Binding-site contacts:
Ligand atom C1 contacts residue THR76 of chain 1.A at 3.7 Å.
Ligand atom O5 contacts residue ASN74 of chain 1.A at 2.4 Å (h-bond).
Ligand atom O5 contacts residue MET106 of chain 1.A at 3.4 Å.
Ligand atom O6 contacts residue VAL139 of chain 1.A at 4.0 Å.
Ligand atom C6 contacts residue MET106 of chain 1.A at 4.4 Å (hydrophobic).
Ligand atom C2 contacts residue THR76 of chain 1.A at 4.5 Å.
Ligand atom C4 contacts residue ASN74 of chain 1.A at 4.3 Å.
Ligand atom C3 contacts residue ASN74 of chain 1.A at 3.7 Å.
Ligand atom C5 contacts residue ASN74 of chain 1.A at 3.7 Å.
Ligand atom C2 contacts residue ASN74 of chain 1.A at 2.4 Å.
Ligand atom C1 contacts residue ASN74 of chain 1.A at 1.4 Å.
Ligand atom O6 contacts residue GLY137 of chain 1.A at 3.7 Å.
Ligand atom N2 contacts residue THR76 of chain 1.A at 4.4 Å.
Ligand atom O5 contacts residue LEU91 of chain 1.A at 4.3 Å.
Ligand atom C7 contacts residue ASN74 of chain 1.A at 3.4 Å.
Ligand atom O7 contacts residue ASN74 of chain 1.A at 3.8 Å.
Ligand atom C1 contacts residue MET106 of chain 1.A at 4.0 Å (hydrophobic).
Ligand atom C8 contacts residue ASN74 of chain 1.A at 4.1 Å.
Ligand atom N2 contacts residue ASN74 of chain 1.A at 2.8 Å (h-bond).
Ligand atom O6 contacts residue LEU91 of chain 1.A at 4.2 Å.

This small molecule binds to this protein.
Small molecule (SMILES): CC(=O)N[C@@H]1[C@@H](O)[C@H](O)[C@@H](CO)O[C@H]1O

Sequence of chain 1.A:
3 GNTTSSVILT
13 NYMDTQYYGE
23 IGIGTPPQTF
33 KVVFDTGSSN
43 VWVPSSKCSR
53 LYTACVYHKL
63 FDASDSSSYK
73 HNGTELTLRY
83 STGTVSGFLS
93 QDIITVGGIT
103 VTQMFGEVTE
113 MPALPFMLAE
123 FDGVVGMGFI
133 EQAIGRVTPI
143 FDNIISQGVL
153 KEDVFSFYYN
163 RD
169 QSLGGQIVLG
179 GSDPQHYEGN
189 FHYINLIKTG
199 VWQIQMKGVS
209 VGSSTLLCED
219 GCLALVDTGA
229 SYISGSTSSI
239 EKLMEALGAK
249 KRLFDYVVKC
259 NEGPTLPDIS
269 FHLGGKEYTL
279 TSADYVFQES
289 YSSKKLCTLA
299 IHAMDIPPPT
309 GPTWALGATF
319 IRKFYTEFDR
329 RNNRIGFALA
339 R